This protein binds this small molecule.
Small molecule (SMILES): NCCc1c[nH]c2ccc(O)cc12

Sequence of chain 1.E:
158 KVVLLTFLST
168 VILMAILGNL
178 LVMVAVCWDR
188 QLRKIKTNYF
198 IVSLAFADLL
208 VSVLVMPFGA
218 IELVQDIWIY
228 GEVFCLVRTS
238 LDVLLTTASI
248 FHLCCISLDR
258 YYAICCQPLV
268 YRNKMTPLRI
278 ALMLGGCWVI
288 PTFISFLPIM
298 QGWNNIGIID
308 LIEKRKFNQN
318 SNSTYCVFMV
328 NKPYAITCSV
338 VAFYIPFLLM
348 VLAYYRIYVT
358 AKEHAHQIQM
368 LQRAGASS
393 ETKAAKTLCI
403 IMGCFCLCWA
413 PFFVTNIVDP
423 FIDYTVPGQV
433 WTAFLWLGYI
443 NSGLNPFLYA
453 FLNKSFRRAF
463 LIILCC

Binding-site contacts:
Ligand atom CE3 contacts residue PHE325 of chain 1.E at 3.7 Å (hydrophobic).
Ligand atom CB contacts residue THR243 of chain 1.E at 3.9 Å.
Ligand atom CE2 contacts residue VAL240 of chain 1.E at 4.1 Å (hydrophobic).
Ligand atom CH2 contacts residue SER336 of chain 1.E at 4.0 Å.
Ligand atom CD1 contacts residue PHE415 of chain 1.E at 4.4 Å (hydrophobic).
Ligand atom CG contacts residue VAL240 of chain 1.E at 3.9 Å (hydrophobic).
Ligand atom CG contacts residue ASP239 of chain 1.E at 4.4 Å.
Ligand atom CD1 contacts residue VAL240 of chain 1.E at 3.7 Å (hydrophobic).
Ligand atom CA contacts residue LEU437 of chain 1.E at 4.4 Å (hydrophobic).
Ligand atom OH contacts residue ASN418 of chain 1.E at 2.7 Å (h-bond).
Ligand atom OH contacts residue VAL327 of chain 1.E at 3.5 Å.
Ligand atom CZ2 contacts residue ALA339 of chain 1.E at 4.5 Å (hydrophobic).
Ligand atom CZ3 contacts residue PHE325 of chain 1.E at 4.1 Å (hydrophobic).
Ligand atom CZ3 contacts residue ASN418 of chain 1.E at 3.3 Å.
Ligand atom OH contacts residue PHE325 of chain 1.E at 3.9 Å.
Ligand atom CA contacts residue PHE414 of chain 1.E at 3.7 Å (hydrophobic).
Ligand atom CB contacts residue ASP239 of chain 1.E at 2.9 Å.
Ligand atom CG contacts residue THR243 of chain 1.E at 4.0 Å.
Ligand atom CH2 contacts residue ASN418 of chain 1.E at 3.3 Å.
Ligand atom NE1 contacts residue THR244 of chain 1.E at 3.3 Å (h-bond).
Ligand atom CD1 contacts residue THR243 of chain 1.E at 3.4 Å.
Ligand atom NZ contacts residue LEU437 of chain 1.E at 3.3 Å.
Ligand atom CZ2 contacts residue PHE415 of chain 1.E at 3.8 Å (hydrophobic).
Ligand atom NZ contacts residue ASP239 of chain 1.E at 2.7 Å (salt-bridge).
Ligand atom CZ2 contacts residue SER336 of chain 1.E at 4.0 Å.
Ligand atom CA contacts residue THR243 of chain 1.E at 4.0 Å.
Ligand atom NE1 contacts residue VAL240 of chain 1.E at 3.8 Å.
Ligand atom CE3 contacts residue PHE414 of chain 1.E at 4.0 Å (hydrophobic).
Ligand atom NZ contacts residue TYR441 of chain 1.E at 4.3 Å.
Ligand atom CZ2 contacts residue CYS335 of chain 1.E at 3.5 Å (hydrophobic).
Ligand atom CA contacts residue ASP239 of chain 1.E at 3.4 Å.
Ligand atom CD2 contacts residue VAL240 of chain 1.E at 4.2 Å (hydrophobic).
Ligand atom CB contacts residue VAL240 of chain 1.E at 3.7 Å (hydrophobic).
Ligand atom CH2 contacts residue CYS335 of chain 1.E at 3.6 Å (hydrophobic).
Ligand atom CE2 contacts residue PHE415 of chain 1.E at 3.9 Å (hydrophobic).
Ligand atom NE1 contacts residue ALA339 of chain 1.E at 3.8 Å.
Ligand atom CD1 contacts residue THR244 of chain 1.E at 3.4 Å.
Ligand atom NE1 contacts residue PHE415 of chain 1.E at 4.0 Å.
Ligand atom NZ contacts residue THR243 of chain 1.E at 3.7 Å.
Ligand atom NZ contacts residue PHE414 of chain 1.E at 4.1 Å.